Sequence of chain 1.A:
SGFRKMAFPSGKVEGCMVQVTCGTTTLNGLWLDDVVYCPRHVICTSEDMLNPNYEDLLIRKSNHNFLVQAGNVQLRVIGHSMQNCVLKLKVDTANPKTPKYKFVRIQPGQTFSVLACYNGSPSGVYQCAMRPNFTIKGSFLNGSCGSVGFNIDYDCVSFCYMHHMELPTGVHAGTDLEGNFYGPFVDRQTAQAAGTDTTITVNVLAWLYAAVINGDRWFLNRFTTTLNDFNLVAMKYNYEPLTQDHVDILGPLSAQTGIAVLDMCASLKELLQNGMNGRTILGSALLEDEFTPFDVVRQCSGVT

The protein below binds the small molecule below.
Small molecule (SMILES): O=C(Nc1cncc2cnccc12)[C@@H]1CCOc2ccc(Cl)cc21

Binding-site contacts:
Ligand atom CL contacts residue HIS164 of chain 1.A at 3.8 Å.
Ligand atom C13 contacts residue LEU141 of chain 1.A at 3.6 Å (hydrophobic).
Ligand atom C12 contacts residue PHE140 of chain 1.A at 3.4 Å (hydrophobic).
Ligand atom C17 contacts residue MET49 of chain 1.A at 3.5 Å (hydrophobic).
Ligand atom N2 contacts residue HIS163 of chain 1.A at 2.8 Å (h-bond).
Ligand atom N1 contacts residue GLU166 of chain 1.A at 3.8 Å.
Ligand atom C contacts residue MET165 of chain 1.A at 3.6 Å (hydrophobic).
Ligand atom N1 contacts residue ASN142 of chain 1.A at 3.6 Å (h-bond).
Ligand atom O contacts residue GLN189 of chain 1.A at 3.6 Å (h-bond).
Ligand atom C13 contacts residue PHE140 of chain 1.A at 3.8 Å (hydrophobic).
Ligand atom C contacts residue MET49 of chain 1.A at 3.6 Å (hydrophobic).
Ligand atom C17 contacts residue ARG188 of chain 1.A at 3.6 Å.
Ligand atom C12 contacts residue LEU141 of chain 1.A at 3.5 Å (hydrophobic).
Ligand atom C15 contacts residue CYS145 of chain 1.A at 3.7 Å (hydrophobic).
Ligand atom C14 contacts residue GLU166 of chain 1.A at 3.6 Å.
Ligand atom C12 contacts residue GLU166 of chain 1.A at 3.5 Å.
Ligand atom O1 contacts residue HIS164 of chain 1.A at 3.8 Å.
Ligand atom C1 contacts residue HIS41 of chain 1.A at 3.7 Å.
Ligand atom C11 contacts residue ASN142 of chain 1.A at 3.8 Å.
Ligand atom C14 contacts residue PHE140 of chain 1.A at 3.4 Å (hydrophobic).
Ligand atom C15 contacts residue GLU166 of chain 1.A at 3.7 Å.
Ligand atom C14 contacts residue SER144 of chain 1.A at 3.8 Å.
Ligand atom C12 contacts residue ASN142 of chain 1.A at 3.6 Å.
Ligand atom C16 contacts residue MET49 of chain 1.A at 3.6 Å (hydrophobic).
Ligand atom C10 contacts residue ASN142 of chain 1.A at 3.5 Å.
Ligand atom C16 contacts residue ARG188 of chain 1.A at 3.6 Å.
Ligand atom O1 contacts residue MET165 of chain 1.A at 3.3 Å.
Ligand atom N2 contacts residue GLU166 of chain 1.A at 3.6 Å.
Ligand atom C3 contacts residue MET49 of chain 1.A at 3.8 Å (hydrophobic).
Ligand atom CL contacts residue HIS41 of chain 1.A at 3.6 Å.
Ligand atom C1 contacts residue HIS164 of chain 1.A at 3.3 Å.
Ligand atom C14 contacts residue HIS163 of chain 1.A at 3.8 Å.
Ligand atom C17 contacts residue MET165 of chain 1.A at 3.3 Å (hydrophobic).
Ligand atom C15 contacts residue HIS163 of chain 1.A at 3.4 Å.
Ligand atom C16 contacts residue GLN189 of chain 1.A at 3.6 Å.
Ligand atom CL contacts residue MET165 of chain 1.A at 3.6 Å.
Ligand atom CL contacts residue ASP187 of chain 1.A at 3.0 Å.
Ligand atom N2 contacts residue SER144 of chain 1.A at 3.6 Å.
Ligand atom C14 contacts residue LEU141 of chain 1.A at 3.7 Å (hydrophobic).
Ligand atom O1 contacts residue GLU166 of chain 1.A at 3.1 Å (salt-bridge).

Sequence of chain 2.A:
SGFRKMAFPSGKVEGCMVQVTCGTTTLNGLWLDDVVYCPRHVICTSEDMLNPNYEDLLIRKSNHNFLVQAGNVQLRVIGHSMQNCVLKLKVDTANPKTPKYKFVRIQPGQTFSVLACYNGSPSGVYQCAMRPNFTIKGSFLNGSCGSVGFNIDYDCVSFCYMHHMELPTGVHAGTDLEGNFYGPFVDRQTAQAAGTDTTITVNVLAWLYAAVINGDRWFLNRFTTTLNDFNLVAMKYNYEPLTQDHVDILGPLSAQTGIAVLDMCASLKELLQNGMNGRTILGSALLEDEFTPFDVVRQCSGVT